Binding-site contacts:
Ligand atom C7 contacts residue ALA142 of chain 1.B at 4.3 Å (hydrophobic).
Ligand atom C8 contacts residue THR143 of chain 1.B at 4.2 Å.
Ligand atom C4 contacts residue ASN141 of chain 1.B at 4.3 Å.
Ligand atom N2 contacts residue ASN141 of chain 1.B at 2.9 Å (h-bond).
Ligand atom C8 contacts residue ASN141 of chain 1.B at 4.2 Å.
Ligand atom C2 contacts residue ASN141 of chain 1.B at 2.5 Å.
Ligand atom C3 contacts residue ASN141 of chain 1.B at 3.9 Å.
Ligand atom C8 contacts residue ALA142 of chain 1.B at 3.6 Å (hydrophobic).
Ligand atom O7 contacts residue ASN141 of chain 1.B at 4.3 Å.
Ligand atom C5 contacts residue ASN141 of chain 1.B at 3.7 Å.
Ligand atom O5 contacts residue ASN141 of chain 1.B at 2.4 Å (h-bond).
Ligand atom C7 contacts residue ASN141 of chain 1.B at 3.8 Å.
Ligand atom C1 contacts residue ASN141 of chain 1.B at 1.5 Å.

A small-molecule ligand and the protein it binds are described below.
Small molecule (SMILES): CC(=O)N[C@@H]1[C@@H](O)[C@H](O)[C@@H](CO)O[C@H]1O

Sequence of chain 1.B:
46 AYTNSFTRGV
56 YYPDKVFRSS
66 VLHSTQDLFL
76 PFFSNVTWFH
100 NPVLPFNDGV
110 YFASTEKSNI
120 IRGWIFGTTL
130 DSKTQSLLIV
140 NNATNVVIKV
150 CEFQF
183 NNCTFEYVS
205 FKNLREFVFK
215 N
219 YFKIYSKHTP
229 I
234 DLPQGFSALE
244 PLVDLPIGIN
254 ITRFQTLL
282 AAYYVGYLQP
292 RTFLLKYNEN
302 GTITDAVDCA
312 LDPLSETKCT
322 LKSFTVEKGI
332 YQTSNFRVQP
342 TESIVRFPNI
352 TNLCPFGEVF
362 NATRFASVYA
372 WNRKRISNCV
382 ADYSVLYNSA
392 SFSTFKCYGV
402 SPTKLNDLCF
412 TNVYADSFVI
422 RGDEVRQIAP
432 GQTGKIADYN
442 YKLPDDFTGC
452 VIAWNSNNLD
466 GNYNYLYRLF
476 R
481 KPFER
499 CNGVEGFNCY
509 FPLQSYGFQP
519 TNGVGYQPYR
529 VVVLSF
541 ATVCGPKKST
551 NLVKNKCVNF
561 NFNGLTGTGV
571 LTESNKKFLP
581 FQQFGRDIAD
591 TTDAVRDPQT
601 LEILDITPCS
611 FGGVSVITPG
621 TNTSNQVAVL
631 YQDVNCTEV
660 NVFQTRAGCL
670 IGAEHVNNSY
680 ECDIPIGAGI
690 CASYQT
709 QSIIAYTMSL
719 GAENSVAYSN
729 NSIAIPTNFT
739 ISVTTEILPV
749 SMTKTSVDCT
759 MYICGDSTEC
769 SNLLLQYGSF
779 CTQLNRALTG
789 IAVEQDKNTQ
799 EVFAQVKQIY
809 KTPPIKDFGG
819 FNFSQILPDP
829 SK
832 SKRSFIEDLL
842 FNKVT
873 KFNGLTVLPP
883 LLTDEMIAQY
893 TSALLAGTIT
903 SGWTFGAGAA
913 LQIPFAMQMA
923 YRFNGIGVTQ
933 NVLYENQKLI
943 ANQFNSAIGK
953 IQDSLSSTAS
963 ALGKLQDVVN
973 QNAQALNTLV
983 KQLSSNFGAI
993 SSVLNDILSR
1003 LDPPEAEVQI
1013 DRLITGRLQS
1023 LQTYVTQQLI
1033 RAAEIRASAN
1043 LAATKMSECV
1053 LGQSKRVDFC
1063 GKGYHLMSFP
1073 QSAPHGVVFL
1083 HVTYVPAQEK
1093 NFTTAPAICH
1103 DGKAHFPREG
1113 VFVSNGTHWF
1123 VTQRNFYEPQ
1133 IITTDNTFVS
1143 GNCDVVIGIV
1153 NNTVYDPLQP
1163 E